Sequence of chain 1.A:
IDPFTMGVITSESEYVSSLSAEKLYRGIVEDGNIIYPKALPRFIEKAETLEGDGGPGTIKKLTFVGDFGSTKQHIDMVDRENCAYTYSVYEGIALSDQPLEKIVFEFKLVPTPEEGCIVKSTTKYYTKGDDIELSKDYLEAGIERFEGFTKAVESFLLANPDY

Binding-site contacts:
Ligand atom C15 contacts residue ALA141 of chain 2.A at 3.8 Å (hydrophobic).
Ligand atom C5 contacts residue ASP67 of chain 1.A at 3.6 Å.
Ligand atom N10 contacts residue PHE105 of chain 2.A at 3.9 Å.
Ligand atom C15 contacts residue GLY142 of chain 2.A at 3.8 Å.
Ligand atom N3 contacts residue TYR87 of chain 2.A at 2.8 Å (h-bond).
Ligand atom C8 contacts residue GLN73 of chain 2.A at 4.0 Å.
Ligand atom N1 contacts residue PHE105 of chain 2.A at 3.4 Å.
Ligand atom C2 contacts residue PHE105 of chain 2.A at 3.5 Å (hydrophobic).
Ligand atom C5 contacts residue PHE105 of chain 2.A at 4.0 Å (hydrophobic).
Ligand atom C8 contacts residue VAL89 of chain 2.A at 3.7 Å (hydrophobic).
Ligand atom N9 contacts residue VAL89 of chain 2.A at 4.0 Å.
Ligand atom C6 contacts residue PHE105 of chain 2.A at 3.5 Å (hydrophobic).
Ligand atom N10 contacts residue ASP67 of chain 1.A at 2.7 Å (salt-bridge).
Ligand atom N7 contacts residue LEU62 of chain 2.A at 4.0 Å.
Ligand atom C15 contacts residue VAL65 of chain 1.A at 3.8 Å (hydrophobic).
Ligand atom C14 contacts residue GLY142 of chain 2.A at 3.7 Å.
Ligand atom C11 contacts residue ASP67 of chain 1.A at 3.4 Å.
Ligand atom C2 contacts residue PHE146 of chain 2.A at 4.0 Å (hydrophobic).
Ligand atom N9 contacts residue ASP67 of chain 1.A at 2.7 Å (salt-bridge).
Ligand atom C6 contacts residue ASP67 of chain 1.A at 3.7 Å.
Ligand atom N3 contacts residue PHE149 of chain 2.A at 3.7 Å.
Ligand atom C8 contacts residue ASP67 of chain 1.A at 3.6 Å.
Ligand atom C4 contacts residue GLN73 of chain 2.A at 3.9 Å.
Ligand atom N7 contacts residue TYR87 of chain 2.A at 3.7 Å.
Ligand atom C11 contacts residue ARG145 of chain 2.A at 3.9 Å.
Ligand atom C12 contacts residue GLY142 of chain 2.A at 3.8 Å.
Ligand atom N10 contacts residue PHE68 of chain 1.A at 3.9 Å.
Ligand atom C11 contacts residue PHE68 of chain 1.A at 3.8 Å (hydrophobic).
Ligand atom N9 contacts residue THR71 of chain 2.A at 3.8 Å.
Ligand atom C2 contacts residue TYR87 of chain 2.A at 3.6 Å (hydrophobic).
Ligand atom C15 contacts residue ARG145 of chain 2.A at 4.1 Å.
Ligand atom C4 contacts residue PHE149 of chain 2.A at 4.0 Å (hydrophobic).
Ligand atom C2 contacts residue PHE149 of chain 2.A at 3.7 Å (hydrophobic).
Ligand atom C13 contacts residue GLY66 of chain 1.A at 3.8 Å.
Ligand atom N7 contacts residue GLN73 of chain 2.A at 3.0 Å (h-bond).
Ligand atom C8 contacts residue THR71 of chain 2.A at 3.6 Å.
Ligand atom C14 contacts residue GLY66 of chain 1.A at 3.6 Å.
Ligand atom C4 contacts residue TYR87 of chain 2.A at 3.6 Å (hydrophobic).
Ligand atom C12 contacts residue ASP67 of chain 1.A at 3.5 Å.
Ligand atom C13 contacts residue GLY142 of chain 2.A at 3.5 Å.

A small-molecule ligand and the protein it binds are described below.
Small molecule (SMILES): CC(C)=CCNc1ncnc2[nH]cnc12

Sequence of chain 2.A:
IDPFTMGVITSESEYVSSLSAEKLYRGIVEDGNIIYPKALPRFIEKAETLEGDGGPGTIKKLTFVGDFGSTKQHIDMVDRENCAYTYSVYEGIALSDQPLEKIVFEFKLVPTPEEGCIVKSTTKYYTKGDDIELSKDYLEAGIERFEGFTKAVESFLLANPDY